A protein and the small-molecule ligand that binds it are described below.
Small molecule (SMILES): CC[C@H](C)[C@@H]1NC(=O)[C@@H]2CCCN2C(=O)[C@@H]2CCCN2C(=O)[C@H]([C@@H](C)CC)NC(=O)[C@H](CO)NC(=O)CN(CCCCN)C(=O)[C@H]([C@@H](C)O)NC(=O)[C@@H](NC(=O)[C@H](CCCN=C(N)N)NC(=O)CN)CSSC[C@@H](C(=O)N[C@H](C=O)Cc2ccccc2)NC1=O

Binding-site contacts:
Ligand atom NZ contacts residue ASP171 of chain 1.A at 3.2 Å (salt-bridge).
Ligand atom O contacts residue TRP193 of chain 1.A at 3.4 Å.
Ligand atom NH1 contacts residue TRP193 of chain 1.A at 3.5 Å.
Ligand atom N contacts residue PHE24 of chain 1.A at 3.4 Å (h-bond).
Ligand atom O contacts residue ASP176 of chain 1.A at 3.3 Å (salt-bridge).
Ligand atom CA contacts residue GLY194 of chain 1.A at 3.5 Å.
Ligand atom CG contacts residue GLN174 of chain 1.A at 3.6 Å.
Ligand atom O contacts residue GLY194 of chain 1.A at 3.5 Å (h-bond).
Ligand atom CA contacts residue CYS173 of chain 1.A at 3.5 Å (hydrophobic).
Ligand atom O contacts residue GLY175 of chain 1.A at 2.6 Å (h-bond).
Ligand atom O contacts residue SER177 of chain 1.A at 2.9 Å (h-bond).
Ligand atom O contacts residue GLN174 of chain 1.A at 3.6 Å.
Ligand atom N contacts residue GLY194 of chain 1.A at 2.9 Å (h-bond).
Ligand atom CE contacts residue SER172 of chain 1.A at 3.2 Å.
Ligand atom CB contacts residue HIS40 of chain 1.A at 3.3 Å.
Ligand atom CB contacts residue SER192 of chain 1.A at 3.4 Å.
Ligand atom NH2 contacts residue ASN79 of chain 1.A at 2.5 Å (h-bond).
Ligand atom C contacts residue GLY175 of chain 1.A at 3.5 Å.
Ligand atom CD contacts residue GLN174 of chain 1.A at 3.5 Å.
Ligand atom CD contacts residue GLN155 of chain 1.A at 3.5 Å.
Ligand atom O contacts residue GLY196 of chain 1.A at 2.9 Å (h-bond).
Ligand atom O contacts residue GLY194 of chain 1.A at 3.1 Å (h-bond).
Ligand atom CA contacts residue SER177 of chain 1.A at 3.6 Å.
Ligand atom CB contacts residue SER177 of chain 1.A at 3.1 Å.
Ligand atom N contacts residue SER177 of chain 1.A at 3.1 Å (h-bond).
Ligand atom CE1 contacts residue SER78 of chain 1.A at 3.2 Å.
Ligand atom CA contacts residue SER192 of chain 1.A at 3.5 Å.
Ligand atom CZ contacts residue SER78 of chain 1.A at 3.6 Å.
Ligand atom CB contacts residue SER192 of chain 1.A at 3.5 Å.
Ligand atom CA contacts residue GLN174 of chain 1.A at 3.6 Å.
Ligand atom C contacts residue SER177 of chain 1.A at 2.8 Å.
Ligand atom CG2 contacts residue LEU81 of chain 1.A at 3.6 Å (hydrophobic).
Ligand atom O contacts residue GLN174 of chain 1.A at 3.4 Å.
Ligand atom O contacts residue CYS173 of chain 1.A at 3.5 Å (h-bond).
Ligand atom CD1 contacts residue HIS23 of chain 1.A at 3.5 Å.
Ligand atom CG2 contacts residue SER192 of chain 1.A at 3.4 Å.
Ligand atom CA contacts residue SER177 of chain 1.A at 3.3 Å.
Ligand atom N contacts residue SER177 of chain 1.A at 3.1 Å (h-bond).
Ligand atom O contacts residue SER195 of chain 1.A at 3.4 Å.
Ligand atom NZ contacts residue SER172 of chain 1.A at 2.9 Å (h-bond).

Sequence of chain 1.A:
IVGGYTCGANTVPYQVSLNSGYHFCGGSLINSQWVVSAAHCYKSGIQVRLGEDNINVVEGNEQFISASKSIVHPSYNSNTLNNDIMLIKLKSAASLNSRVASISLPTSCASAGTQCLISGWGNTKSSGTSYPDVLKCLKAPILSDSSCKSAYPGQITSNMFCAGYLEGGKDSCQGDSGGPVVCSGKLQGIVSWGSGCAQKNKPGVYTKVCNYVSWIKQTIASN